The small molecule below binds the protein below.
Small molecule (SMILES): OCCSc1ccc(Cl)cn1

Binding-site contacts:
Ligand atom C5 contacts residue TRP337 of chain 1.A at 3.6 Å (hydrophobic).
Ligand atom C2 contacts residue YPN1 of chain 1.I at 3.7 Å.
Ligand atom C2 contacts residue TRP337 of chain 1.A at 4.0 Å (hydrophobic).
Ligand atom CL7 contacts residue TRP337 of chain 1.A at 3.7 Å.
Ligand atom O11 contacts residue GLN385 of chain 1.A at 3.8 Å.
Ligand atom C10 contacts residue TRP337 of chain 1.A at 3.8 Å (hydrophobic).
Ligand atom C5 contacts residue YPN1 of chain 1.I at 4.1 Å.
Ligand atom C3 contacts residue YPN1 of chain 1.I at 3.9 Å.
Ligand atom O11 contacts residue ASP336 of chain 1.A at 3.5 Å (salt-bridge).
Ligand atom S8 contacts residue LEU500 of chain 1.A at 4.0 Å.
Ligand atom O11 contacts residue TYR467 of chain 1.A at 2.6 Å (h-bond).
Ligand atom C3 contacts residue TRP337 of chain 1.A at 4.2 Å (hydrophobic).
Ligand atom CL7 contacts residue MET470 of chain 1.A at 3.8 Å.
Ligand atom O11 contacts residue TYR384 of chain 1.A at 2.7 Å (h-bond).
Ligand atom N4 contacts residue YPN1 of chain 1.I at 4.3 Å.
Ligand atom S8 contacts residue TRP337 of chain 1.A at 4.0 Å.
Ligand atom N4 contacts residue GLN385 of chain 1.A at 3.1 Å (h-bond).
Ligand atom C9 contacts residue YPN1 of chain 1.H at 3.9 Å.
Ligand atom C1 contacts residue TRP337 of chain 1.A at 3.7 Å (hydrophobic).
Ligand atom N4 contacts residue TRP337 of chain 1.A at 4.0 Å.
Ligand atom C10 contacts residue GLN385 of chain 1.A at 3.7 Å.
Ligand atom C2 contacts residue THR361 of chain 1.A at 4.2 Å.
Ligand atom C10 contacts residue TYR384 of chain 1.A at 3.5 Å (hydrophobic).
Ligand atom C3 contacts residue GLN385 of chain 1.A at 4.2 Å.
Ligand atom CL7 contacts residue YPN1 of chain 1.I at 3.7 Å.
Ligand atom N4 contacts residue PHE382 of chain 1.A at 4.3 Å.
Ligand atom C6 contacts residue YPN1 of chain 1.I at 3.7 Å.
Ligand atom C9 contacts residue ASP336 of chain 1.A at 3.2 Å.
Ligand atom C1 contacts residue MET340 of chain 1.A at 3.7 Å (hydrophobic).
Ligand atom C10 contacts residue ASP336 of chain 1.A at 3.4 Å.
Ligand atom C1 contacts residue YPN1 of chain 1.I at 3.7 Å.
Ligand atom C6 contacts residue TRP337 of chain 1.A at 3.5 Å (hydrophobic).
Ligand atom C9 contacts residue GLN385 of chain 1.A at 3.8 Å.
Ligand atom C2 contacts residue MET340 of chain 1.A at 4.1 Å (hydrophobic).
Ligand atom O11 contacts residue YPN1 of chain 1.H at 3.9 Å.
Ligand atom S8 contacts residue ASP336 of chain 1.A at 3.7 Å.
Ligand atom C9 contacts residue TYR384 of chain 1.A at 3.5 Å (hydrophobic).
Ligand atom C9 contacts residue LEU500 of chain 1.A at 4.1 Å (hydrophobic).
Ligand atom C10 contacts residue TYR467 of chain 1.A at 3.2 Å (hydrophobic).
Ligand atom C5 contacts residue GLN385 of chain 1.A at 3.2 Å.

Sequence of chain 1.A:
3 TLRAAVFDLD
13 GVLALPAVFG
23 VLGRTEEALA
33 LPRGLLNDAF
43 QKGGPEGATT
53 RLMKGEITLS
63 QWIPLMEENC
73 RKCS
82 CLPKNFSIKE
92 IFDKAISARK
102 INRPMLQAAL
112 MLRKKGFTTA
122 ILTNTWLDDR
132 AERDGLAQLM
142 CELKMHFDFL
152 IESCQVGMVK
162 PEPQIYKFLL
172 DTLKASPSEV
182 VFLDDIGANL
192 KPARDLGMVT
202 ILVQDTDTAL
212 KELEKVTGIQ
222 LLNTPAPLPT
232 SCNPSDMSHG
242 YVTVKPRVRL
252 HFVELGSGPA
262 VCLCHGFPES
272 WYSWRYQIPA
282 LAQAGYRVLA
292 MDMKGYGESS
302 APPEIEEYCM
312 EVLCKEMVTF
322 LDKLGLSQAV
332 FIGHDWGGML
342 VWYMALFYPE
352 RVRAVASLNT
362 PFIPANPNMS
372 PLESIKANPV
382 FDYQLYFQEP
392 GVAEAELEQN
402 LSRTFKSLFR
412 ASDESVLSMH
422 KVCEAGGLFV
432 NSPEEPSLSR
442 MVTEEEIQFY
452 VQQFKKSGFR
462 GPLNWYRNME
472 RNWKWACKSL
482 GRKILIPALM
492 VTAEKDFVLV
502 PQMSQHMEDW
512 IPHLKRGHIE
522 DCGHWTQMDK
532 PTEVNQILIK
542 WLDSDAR